The protein below binds the small molecule below.
Small molecule (SMILES): CC(C)C[C@@H](CO)NC(=O)[C@H](CCC(N)=O)NC(=O)[C@@H](N)CC(N)=O

Binding-site contacts:
Ligand atom NE2 contacts residue GLY47 of chain 1.J at 3.5 Å.
Ligand atom CB contacts residue THR21 of chain 1.J at 3.8 Å.
Ligand atom CB contacts residue THR1 of chain 1.J at 3.0 Å.
Ligand atom C contacts residue THR1 of chain 1.J at 1.4 Å.
Ligand atom NE2 contacts residue THR48 of chain 1.J at 3.6 Å.
Ligand atom O contacts residue HXD1 of chain 1.UA at 3.4 Å.
Ligand atom CA contacts residue GLY47 of chain 1.J at 3.7 Å.
Ligand atom CG contacts residue SER27 of chain 1.J at 3.5 Å.
Ligand atom N contacts residue GLY47 of chain 1.J at 2.9 Å (h-bond).
Ligand atom N contacts residue GLN22 of chain 1.J at 3.5 Å (h-bond).
Ligand atom O contacts residue THR21 of chain 1.J at 2.8 Å (h-bond).
Ligand atom CB contacts residue SER20 of chain 1.J at 3.5 Å.
Ligand atom O contacts residue THR48 of chain 1.J at 3.5 Å.
Ligand atom CB contacts residue GLY47 of chain 1.J at 3.6 Å.
Ligand atom OXT contacts residue THR1 of chain 1.J at 2.3 Å (h-bond).
Ligand atom CA contacts residue THR21 of chain 1.J at 3.4 Å.
Ligand atom CG contacts residue ALA49 of chain 1.J at 3.7 Å (hydrophobic).
Ligand atom ND2 contacts residue SER20 of chain 1.J at 3.6 Å (h-bond).
Ligand atom CD2 contacts residue VAL31 of chain 1.J at 3.6 Å (hydrophobic).
Ligand atom O contacts residue ALA49 of chain 1.J at 2.8 Å (h-bond).
Ligand atom C contacts residue HXD1 of chain 1.UA at 3.1 Å.
Ligand atom N contacts residue THR1 of chain 1.J at 3.7 Å.
Ligand atom N contacts residue HXD1 of chain 1.UA at 1.4 Å.
Ligand atom OE1 contacts residue HXD1 of chain 1.UA at 3.5 Å (h-bond).
Ligand atom CA contacts residue GLY47 of chain 1.J at 3.5 Å.
Ligand atom N contacts residue ASP124 of chain 1.C at 3.1 Å (salt-bridge).
Ligand atom OE1 contacts residue THR48 of chain 1.J at 3.3 Å (h-bond).
Ligand atom OD1 contacts residue SER27 of chain 1.J at 3.6 Å (h-bond).
Ligand atom N contacts residue HXD1 of chain 1.UA at 3.7 Å.
Ligand atom OXT contacts residue GLY47 of chain 1.J at 3.3 Å (h-bond).
Ligand atom OD1 contacts residue GLN22 of chain 1.J at 3.2 Å (h-bond).
Ligand atom CG contacts residue SER20 of chain 1.J at 3.8 Å.
Ligand atom CA contacts residue THR1 of chain 1.J at 2.5 Å.
Ligand atom CD1 contacts residue ALA52 of chain 1.J at 3.8 Å (hydrophobic).
Ligand atom N contacts residue THR21 of chain 1.J at 2.9 Å (h-bond).
Ligand atom C contacts residue GLY47 of chain 1.J at 3.7 Å.
Ligand atom C contacts residue THR21 of chain 1.J at 3.7 Å.
Ligand atom O contacts residue SER20 of chain 1.J at 3.4 Å.
Ligand atom ND2 contacts residue SER27 of chain 1.J at 3.5 Å (h-bond).
Ligand atom CA contacts residue HXD1 of chain 1.UA at 2.6 Å.

Sequence of chain 1.J:
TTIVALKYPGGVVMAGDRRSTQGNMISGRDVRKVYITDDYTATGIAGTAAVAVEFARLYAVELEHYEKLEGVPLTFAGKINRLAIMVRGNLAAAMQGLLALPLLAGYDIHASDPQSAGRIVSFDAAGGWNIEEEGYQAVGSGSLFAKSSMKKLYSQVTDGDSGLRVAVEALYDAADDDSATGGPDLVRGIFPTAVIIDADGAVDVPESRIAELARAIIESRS

Sequence of chain 1.C:
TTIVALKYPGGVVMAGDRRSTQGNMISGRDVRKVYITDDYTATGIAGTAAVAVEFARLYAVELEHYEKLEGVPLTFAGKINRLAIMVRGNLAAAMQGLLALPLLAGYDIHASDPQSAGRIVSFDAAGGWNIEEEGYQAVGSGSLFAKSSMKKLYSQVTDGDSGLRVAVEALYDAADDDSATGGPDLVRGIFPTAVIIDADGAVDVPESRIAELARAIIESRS